Sequence of chain 1.D:
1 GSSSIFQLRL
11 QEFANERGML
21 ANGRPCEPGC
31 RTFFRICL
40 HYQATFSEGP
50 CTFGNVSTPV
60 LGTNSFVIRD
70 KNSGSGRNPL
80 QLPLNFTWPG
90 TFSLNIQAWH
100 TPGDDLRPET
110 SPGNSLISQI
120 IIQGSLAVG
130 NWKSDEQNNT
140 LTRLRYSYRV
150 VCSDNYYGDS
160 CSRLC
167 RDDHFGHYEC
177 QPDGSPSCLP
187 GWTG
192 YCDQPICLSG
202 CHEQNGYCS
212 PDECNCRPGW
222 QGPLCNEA

A protein and the small-molecule ligand that binds it are described below.
Small molecule (SMILES): CC(=O)N[C@H]1[C@H](O[C@H]2[C@H](O)[C@@H](NC(C)=O)CO[C@@H]2CO)O[C@H](CO)[C@@H](O)[C@@H]1O

Binding-site contacts:
Ligand atom C3 contacts residue ASN137 of chain 1.D at 3.8 Å.
Ligand atom C4 contacts residue ASN137 of chain 1.D at 4.2 Å.
Ligand atom O5 contacts residue ASN137 of chain 1.D at 2.3 Å (h-bond).
Ligand atom C3 contacts residue GLU135 of chain 1.D at 3.6 Å.
Ligand atom C8 contacts residue GLU135 of chain 1.D at 3.8 Å.
Ligand atom C2 contacts residue ASN137 of chain 1.D at 2.5 Å.
Ligand atom O3 contacts residue GLU135 of chain 1.D at 3.9 Å.
Ligand atom N2 contacts residue GLU135 of chain 1.D at 3.0 Å (salt-bridge).
Ligand atom C6 contacts residue ARG142 of chain 1.D at 4.1 Å.
Ligand atom C7 contacts residue ASN137 of chain 1.D at 3.2 Å.
Ligand atom C2 contacts residue GLU135 of chain 1.D at 3.8 Å.
Ligand atom C1 contacts residue GLU135 of chain 1.D at 4.1 Å.
Ligand atom O6 contacts residue ARG142 of chain 1.D at 3.0 Å (salt-bridge).
Ligand atom O7 contacts residue ASN137 of chain 1.D at 3.1 Å (h-bond).
Ligand atom C5 contacts residue ASN137 of chain 1.D at 3.6 Å.
Ligand atom N2 contacts residue ASN137 of chain 1.D at 2.9 Å (h-bond).
Ligand atom C1 contacts residue ARG142 of chain 1.D at 4.5 Å.
Ligand atom C1 contacts residue ASN137 of chain 1.D at 1.4 Å.
Ligand atom C8 contacts residue ASN137 of chain 1.D at 4.5 Å.
Ligand atom C7 contacts residue GLU135 of chain 1.D at 3.9 Å.
Ligand atom O5 contacts residue ARG142 of chain 1.D at 3.8 Å.